The protein below binds the small molecule below.
Small molecule (SMILES): CC(=O)N[C@@H]1[C@@H](O)[C@H](O)[C@@H](CO)O[C@H]1O

Binding-site contacts:
Ligand atom C8 contacts residue SER115 of chain 1.D at 3.9 Å.
Ligand atom O6 contacts residue MET81 of chain 1.D at 4.0 Å.
Ligand atom C7 contacts residue ASN83 of chain 1.D at 3.5 Å.
Ligand atom C6 contacts residue HIS80 of chain 1.D at 3.8 Å.
Ligand atom C1 contacts residue HIS82 of chain 1.D at 4.4 Å.
Ligand atom C6 contacts residue HIS82 of chain 1.D at 4.2 Å.
Ligand atom O6 contacts residue HIS82 of chain 1.D at 3.4 Å.
Ligand atom C8 contacts residue PRO187 of chain 1.D at 4.2 Å (hydrophobic).
Ligand atom C2 contacts residue ASN83 of chain 1.D at 2.5 Å.
Ligand atom C8 contacts residue ASN83 of chain 1.D at 3.8 Å.
Ligand atom C6 contacts residue ASN83 of chain 1.D at 4.5 Å.
Ligand atom O6 contacts residue HIS80 of chain 1.D at 2.8 Å (h-bond).
Ligand atom N2 contacts residue ASN83 of chain 1.D at 2.9 Å (h-bond).
Ligand atom O5 contacts residue ASN83 of chain 1.D at 2.2 Å (h-bond).
Ligand atom C3 contacts residue ASN83 of chain 1.D at 3.8 Å.
Ligand atom C1 contacts residue ASN83 of chain 1.D at 1.4 Å.
Ligand atom O7 contacts residue ASN83 of chain 1.D at 4.4 Å.
Ligand atom C4 contacts residue ASN83 of chain 1.D at 4.2 Å.
Ligand atom C5 contacts residue ASN83 of chain 1.D at 3.5 Å.
Ligand atom O5 contacts residue HIS82 of chain 1.D at 3.6 Å.

Sequence of chain 1.D:
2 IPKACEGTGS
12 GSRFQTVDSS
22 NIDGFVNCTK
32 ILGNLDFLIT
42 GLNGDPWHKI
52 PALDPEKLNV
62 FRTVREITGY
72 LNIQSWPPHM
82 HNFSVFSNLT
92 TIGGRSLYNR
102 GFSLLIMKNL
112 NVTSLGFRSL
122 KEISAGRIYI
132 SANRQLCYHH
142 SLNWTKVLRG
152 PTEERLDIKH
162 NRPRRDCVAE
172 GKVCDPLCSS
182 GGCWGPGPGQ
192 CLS